Sequence of chain 1.A:
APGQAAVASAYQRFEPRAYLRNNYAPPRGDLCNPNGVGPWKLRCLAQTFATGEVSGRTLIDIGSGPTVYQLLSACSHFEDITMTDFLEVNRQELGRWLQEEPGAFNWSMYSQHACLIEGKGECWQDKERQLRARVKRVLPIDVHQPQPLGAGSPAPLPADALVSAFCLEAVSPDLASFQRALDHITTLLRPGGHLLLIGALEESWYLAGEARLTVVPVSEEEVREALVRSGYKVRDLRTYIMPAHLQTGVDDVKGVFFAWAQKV

A protein and the small-molecule ligand that binds it are described below.
Small molecule (SMILES): Nc1ncnc2c1ncn2[C@@H]1O[C@H](CN(CCCC[C@H]2CNCc3c2ccc(Cl)c3Cl)CC[C@H](N)C(=O)O)[C@@H](O)[C@H]1O

Binding-site contacts:
Ligand atom O2 contacts residue GLY93 of chain 1.A at 3.0 Å.
Ligand atom C9 contacts residue ASP113 of chain 1.A at 3.4 Å.
Ligand atom CL1 contacts residue ARG56 of chain 1.A at 3.4 Å.
Ligand atom C2 contacts residue PHE114 of chain 1.A at 3.3 Å (hydrophobic).
Ligand atom O4 contacts residue THR95 of chain 1.A at 3.3 Å.
Ligand atom N7 contacts residue ASP170 of chain 1.A at 3.4 Å (salt-bridge).
Ligand atom C12 contacts residue TYR47 of chain 1.A at 3.1 Å (hydrophobic).
Ligand atom C1 contacts residue VAL199 of chain 1.A at 3.4 Å (hydrophobic).
Ligand atom O3 contacts residue ASP113 of chain 1.A at 2.6 Å (salt-bridge).
Ligand atom C11 contacts residue GLY91 of chain 1.A at 3.4 Å.
Ligand atom C16 contacts residue TYR234 of chain 1.A at 3.3 Å (hydrophobic).
Ligand atom O2 contacts residue ASN118 of chain 1.A at 3.1 Å (h-bond).
Ligand atom C15 contacts residue TYR47 of chain 1.A at 3.4 Å (hydrophobic).
Ligand atom N2 contacts residue VAL171 of chain 1.A at 3.1 Å (h-bond).
Ligand atom C6 contacts residue ASP113 of chain 1.A at 3.2 Å.
Ligand atom O5 contacts residue TYR97 of chain 1.A at 2.8 Å (h-bond).
Ligand atom C17 contacts residue TYR234 of chain 1.A at 3.2 Å (hydrophobic).
Ligand atom C18 contacts residue TYR47 of chain 1.A at 3.2 Å (hydrophobic).
Ligand atom O3 contacts residue LEU115 of chain 1.A at 3.4 Å.
Ligand atom C24 contacts residue TYR47 of chain 1.A at 3.1 Å (hydrophobic).
Ligand atom C5 contacts residue VAL199 of chain 1.A at 3.4 Å (hydrophobic).
Ligand atom N8 contacts residue ALA193 of chain 1.A at 2.6 Å (h-bond).
Ligand atom C25 contacts residue TYR52 of chain 1.A at 3.4 Å (hydrophobic).
Ligand atom C22 contacts residue ASP279 of chain 1.A at 3.3 Å.
Ligand atom C16 contacts residue PHE194 of chain 1.A at 3.1 Å (hydrophobic).
Ligand atom CL2 contacts residue LYS69 of chain 1.A at 3.3 Å.
Ligand atom C23 contacts residue GLU231 of chain 1.A at 3.1 Å.
Ligand atom N8 contacts residue GLY91 of chain 1.A at 2.7 Å (h-bond).
Ligand atom N5 contacts residue PHE194 of chain 1.A at 3.4 Å (h-bond).
Ligand atom O4 contacts residue TYR47 of chain 1.A at 2.6 Å (h-bond).
Ligand atom N8 contacts residue SER92 of chain 1.A at 3.3 Å (h-bond).
Ligand atom O5 contacts residue ALA193 of chain 1.A at 3.2 Å (h-bond).
Ligand atom C22 contacts residue GLU231 of chain 1.A at 3.2 Å.
Ligand atom N6 contacts residue ASP279 of chain 1.A at 3.2 Å (salt-bridge).
Ligand atom N3 contacts residue VAL199 of chain 1.A at 3.4 Å.
Ligand atom C13 contacts residue SER92 of chain 1.A at 3.2 Å.
Ligand atom N6 contacts residue GLU231 of chain 1.A at 2.4 Å (salt-bridge).
Ligand atom O2 contacts residue ASP113 of chain 1.A at 2.8 Å (salt-bridge).
Ligand atom O4 contacts residue TYR52 of chain 1.A at 2.7 Å (h-bond).
Ligand atom C14 contacts residue THR95 of chain 1.A at 3.4 Å.